This protein binds this small molecule.
Small molecule (SMILES): OC[C@H]1O[C@@H](O)[C@@H](O)[C@@H](O)[C@@H]1O

Binding-site contacts:
Ligand atom O3 contacts residue BMA1 of chain 58.P at 1.1 Å.
Ligand atom C3 contacts residue BMA1 of chain 58.P at 2.5 Å.
Ligand atom O2 contacts residue NAG1 of chain 58.N at 3.4 Å (h-bond).
Ligand atom O2 contacts residue BMA1 of chain 58.P at 3.0 Å (h-bond).
Ligand atom C2 contacts residue BMA1 of chain 58.P at 3.2 Å.
Ligand atom O2 contacts residue HIS2 of chain 58.B at 3.4 Å (h-bond).
Ligand atom C1 contacts residue NAG1 of chain 58.N at 1.7 Å.
Ligand atom O5 contacts residue NAG1 of chain 58.N at 2.5 Å (h-bond).
Ligand atom C5 contacts residue NAG1 of chain 58.N at 3.8 Å.
Ligand atom C2 contacts residue HIS2 of chain 58.B at 4.5 Å.
Ligand atom C3 contacts residue NAG1 of chain 58.N at 4.1 Å.
Ligand atom C2 contacts residue NAG1 of chain 58.N at 2.9 Å.
Ligand atom C4 contacts residue BMA1 of chain 58.P at 3.6 Å.
Ligand atom O4 contacts residue BMA1 of chain 58.P at 4.0 Å.
Ligand atom O6 contacts residue NAG1 of chain 58.N at 4.5 Å.

Sequence of chain 58.B:
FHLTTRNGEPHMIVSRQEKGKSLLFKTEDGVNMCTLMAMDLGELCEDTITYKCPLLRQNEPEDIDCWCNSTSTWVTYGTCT